Sequence of chain 3.A:
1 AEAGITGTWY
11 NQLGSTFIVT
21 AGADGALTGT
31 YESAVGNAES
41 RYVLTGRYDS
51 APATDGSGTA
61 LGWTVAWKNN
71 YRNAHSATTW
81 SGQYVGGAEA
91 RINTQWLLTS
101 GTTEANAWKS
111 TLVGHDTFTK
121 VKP

Binding-site contacts:
Ligand atom CG contacts residue TYR42 of chain 1.A at 3.8 Å (hydrophobic).
Ligand atom N contacts residue SER33 of chain 1.A at 3.2 Å.
Ligand atom CB contacts residue TRP108 of chain 3.A at 3.9 Å (hydrophobic).
Ligand atom NE2 contacts residue SER76 of chain 1.A at 3.0 Å (h-bond).
Ligand atom O contacts residue SER15 of chain 1.A at 3.9 Å.
Ligand atom CG contacts residue ALA74 of chain 1.A at 3.9 Å (hydrophobic).
Ligand atom NE2 contacts residue LEU98 of chain 1.A at 3.9 Å.
Ligand atom CE1 contacts residue TRP67 of chain 1.A at 3.5 Å (hydrophobic).
Ligand atom CE2 contacts residue TRP108 of chain 3.A at 3.0 Å (hydrophobic).
Ligand atom NE2 contacts residue THR78 of chain 1.A at 4.0 Å.
Ligand atom CD1 contacts residue LEU13 of chain 1.A at 3.9 Å (hydrophobic).
Ligand atom CB contacts residue TYR42 of chain 1.A at 3.5 Å (hydrophobic).
Ligand atom OE1 contacts residue THR78 of chain 1.A at 2.7 Å (h-bond).
Ligand atom CD contacts residue ARG72 of chain 1.A at 3.7 Å.
Ligand atom N contacts residue TRP67 of chain 1.A at 4.0 Å.
Ligand atom CD2 contacts residue SER76 of chain 1.A at 3.6 Å.
Ligand atom CA contacts residue TRP67 of chain 1.A at 3.6 Å (hydrophobic).
Ligand atom NE2 contacts residue TRP67 of chain 1.A at 3.5 Å.
Ligand atom CD2 contacts residue TRP108 of chain 3.A at 3.2 Å (hydrophobic).
Ligand atom CE2 contacts residue LEU98 of chain 1.A at 3.8 Å (hydrophobic).
Ligand atom O contacts residue TYR31 of chain 1.A at 3.3 Å (h-bond).
Ligand atom CG contacts residue TRP108 of chain 3.A at 3.4 Å (hydrophobic).
Ligand atom O contacts residue SER33 of chain 1.A at 3.7 Å.
Ligand atom C contacts residue SER33 of chain 1.A at 3.5 Å.
Ligand atom NE2 contacts residue TRP96 of chain 1.A at 3.5 Å.
Ligand atom CD contacts residue THR78 of chain 1.A at 3.9 Å.
Ligand atom N contacts residue TRP108 of chain 3.A at 3.8 Å.
Ligand atom O contacts residue TRP67 of chain 1.A at 3.9 Å.
Ligand atom CB contacts residue TRP67 of chain 1.A at 3.6 Å (hydrophobic).
Ligand atom OE1 contacts residue TRP67 of chain 1.A at 3.6 Å.
Ligand atom NE2 contacts residue TRP80 of chain 1.A at 3.9 Å.
Ligand atom CD1 contacts residue TRP108 of chain 3.A at 3.4 Å (hydrophobic).
Ligand atom CG contacts residue TYR31 of chain 1.A at 3.8 Å (hydrophobic).
Ligand atom C contacts residue SER33 of chain 1.A at 3.8 Å.
Ligand atom CE1 contacts residue TRP108 of chain 3.A at 3.3 Å (hydrophobic).
Ligand atom OE1 contacts residue LEU98 of chain 1.A at 3.6 Å.
Ligand atom CZ contacts residue TRP108 of chain 3.A at 3.5 Å (hydrophobic).
Ligand atom O contacts residue SER33 of chain 1.A at 2.8 Å (h-bond).
Ligand atom CZ contacts residue TRP96 of chain 1.A at 4.0 Å (hydrophobic).
Ligand atom CG contacts residue TRP67 of chain 1.A at 3.8 Å (hydrophobic).

This small molecule binds to this protein.
Small molecule (SMILES): CC(=O)N[C@H]1CSSC[C@@H](C(N)=O)NC(=O)[C@H](Cc2ccccc2)NC(=O)[C@H](CCC(N)=O)NC(=O)[C@@H]2CCCN2C(=O)[C@H](Cc2c[nH]cn2)NC1=O

Sequence of chain 1.A:
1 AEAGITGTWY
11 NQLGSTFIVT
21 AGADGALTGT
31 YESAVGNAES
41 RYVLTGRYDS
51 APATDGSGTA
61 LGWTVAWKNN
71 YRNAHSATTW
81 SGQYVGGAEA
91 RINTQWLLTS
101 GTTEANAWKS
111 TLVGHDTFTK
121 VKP